Sequence of chain 1.A:
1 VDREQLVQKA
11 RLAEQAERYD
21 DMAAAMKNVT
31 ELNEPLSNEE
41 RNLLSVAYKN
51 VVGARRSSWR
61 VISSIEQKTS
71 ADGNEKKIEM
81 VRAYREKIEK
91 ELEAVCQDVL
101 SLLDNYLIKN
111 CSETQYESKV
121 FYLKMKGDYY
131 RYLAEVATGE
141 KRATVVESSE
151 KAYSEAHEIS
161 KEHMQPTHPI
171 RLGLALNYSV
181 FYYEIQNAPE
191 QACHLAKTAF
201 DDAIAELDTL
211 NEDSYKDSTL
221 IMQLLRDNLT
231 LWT

This small molecule binds to this protein.
Small molecule (SMILES): CC[C@H](C)[C@H](NC(=O)[C@H](C)NC(=O)[C@H](C)N)C(=O)N[C@@H](COP(=O)(O)O)C(=O)N[C@@H](CC(C)C)C(=O)N1CCC[C@H]1C(=O)O

Binding-site contacts:
Ligand atom CD1 contacts residue ILE221 of chain 1.A at 3.8 Å (hydrophobic).
Ligand atom O2P contacts residue ARG131 of chain 1.A at 3.0 Å (salt-bridge).
Ligand atom O contacts residue VAL180 of chain 1.A at 3.7 Å.
Ligand atom O contacts residue LEU231 of chain 1.A at 3.4 Å.
Ligand atom CA contacts residue ASN228 of chain 1.A at 3.5 Å.
Ligand atom O2P contacts residue TYR132 of chain 1.A at 2.5 Å (h-bond).
Ligand atom O contacts residue LYS49 of chain 1.A at 2.8 Å (salt-bridge).
Ligand atom N contacts residue LEU176 of chain 1.A at 3.5 Å.
Ligand atom N contacts residue ASN228 of chain 1.A at 2.9 Å (h-bond).
Ligand atom O3P contacts residue ARG56 of chain 1.A at 2.6 Å (salt-bridge).
Ligand atom C contacts residue LYS49 of chain 1.A at 3.2 Å.
Ligand atom O1P contacts residue ARG131 of chain 1.A at 2.6 Å (salt-bridge).
Ligand atom O1P contacts residue TYR132 of chain 1.A at 3.9 Å.
Ligand atom CA contacts residue ASN228 of chain 1.A at 3.9 Å.
Ligand atom C contacts residue LEU176 of chain 1.A at 3.8 Å (hydrophobic).
Ligand atom O contacts residue ASN228 of chain 1.A at 2.9 Å (h-bond).
Ligand atom CB contacts residue ASN177 of chain 1.A at 3.5 Å.
Ligand atom O3P contacts residue TYR132 of chain 1.A at 3.8 Å.
Ligand atom CD contacts residue LEU224 of chain 1.A at 3.6 Å (hydrophobic).
Ligand atom P contacts residue ARG131 of chain 1.A at 3.7 Å.
Ligand atom CA contacts residue ASN177 of chain 1.A at 3.7 Å.
Ligand atom O3P contacts residue LYS49 of chain 1.A at 3.8 Å.
Ligand atom CB contacts residue LEU231 of chain 1.A at 3.9 Å (hydrophobic).
Ligand atom C contacts residue LYS49 of chain 1.A at 3.9 Å.
Ligand atom CB contacts residue ASN177 of chain 1.A at 3.5 Å.
Ligand atom P contacts residue ARG56 of chain 1.A at 3.7 Å.
Ligand atom C contacts residue ASN228 of chain 1.A at 3.9 Å.
Ligand atom O1P contacts residue ARG56 of chain 1.A at 2.8 Å (salt-bridge).
Ligand atom CB contacts residue TRP232 of chain 1.A at 3.6 Å (hydrophobic).
Ligand atom C contacts residue ASN228 of chain 1.A at 3.7 Å.
Ligand atom N contacts residue ASN177 of chain 1.A at 2.8 Å (h-bond).
Ligand atom C contacts residue LEU231 of chain 1.A at 3.6 Å (hydrophobic).
Ligand atom CA contacts residue ASN177 of chain 1.A at 3.6 Å.
Ligand atom CG2 contacts residue ASN228 of chain 1.A at 3.2 Å.
Ligand atom P contacts residue TYR132 of chain 1.A at 3.6 Å.
Ligand atom CA contacts residue LEU176 of chain 1.A at 3.7 Å (hydrophobic).
Ligand atom CA contacts residue LYS49 of chain 1.A at 3.7 Å.
Ligand atom C contacts residue ASN177 of chain 1.A at 3.6 Å.
Ligand atom OXT contacts residue LYS49 of chain 1.A at 3.6 Å.
Ligand atom O contacts residue LYS49 of chain 1.A at 2.8 Å (salt-bridge).